Binding-site contacts:
Ligand atom C17 contacts residue MET94 of chain 1.B at 3.7 Å (hydrophobic).
Ligand atom O61 contacts residue LEU146 of chain 1.B at 3.4 Å.
Ligand atom C51 contacts residue ASP101 of chain 1.B at 3.2 Å.
Ligand atom N1 contacts residue LEU146 of chain 1.B at 3.7 Å.
Ligand atom C6 contacts residue VAL34 of chain 1.B at 3.9 Å (hydrophobic).
Ligand atom C3 contacts residue THR91 of chain 1.B at 3.8 Å.
Ligand atom N3 contacts residue LEU146 of chain 1.B at 3.5 Å.
Ligand atom C13 contacts residue GLY97 of chain 1.B at 3.4 Å.
Ligand atom C19 contacts residue MET94 of chain 1.B at 3.9 Å (hydrophobic).
Ligand atom C7 contacts residue LEU146 of chain 1.B at 3.8 Å (hydrophobic).
Ligand atom C17 contacts residue GLY97 of chain 1.B at 3.6 Å.
Ligand atom C8 contacts residue LEU146 of chain 1.B at 3.7 Å (hydrophobic).
Ligand atom C61 contacts residue CYS98 of chain 1.B at 2.8 Å (hydrophobic).
Ligand atom C21 contacts residue ASP157 of chain 1.B at 3.2 Å.
Ligand atom C51 contacts residue CYS98 of chain 1.B at 1.9 Å (hydrophobic).
Ligand atom C6 contacts residue LEU146 of chain 1.B at 3.4 Å (hydrophobic).
Ligand atom C67 contacts residue ASP101 of chain 1.B at 3.7 Å.
Ligand atom C67 contacts residue LEU100 of chain 1.B at 3.8 Å (hydrophobic).
Ligand atom C67 contacts residue CYS98 of chain 1.B at 3.2 Å (hydrophobic).
Ligand atom BRR1 contacts residue ALA46 of chain 1.B at 3.8 Å.
Ligand atom N2 contacts residue MET94 of chain 1.B at 3.5 Å (h-bond).
Ligand atom C11 contacts residue ASP101 of chain 1.B at 3.6 Å.
Ligand atom BRR1 contacts residue LYS48 of chain 1.B at 3.5 Å.
Ligand atom C61 contacts residue ALA143 of chain 1.B at 3.3 Å (hydrophobic).
Ligand atom C19 contacts residue ALA46 of chain 1.B at 3.1 Å (hydrophobic).
Ligand atom C18 contacts residue MET94 of chain 1.B at 4.0 Å (hydrophobic).
Ligand atom N1 contacts residue VAL34 of chain 1.B at 3.9 Å.
Ligand atom BRR1 contacts residue THR91 of chain 1.B at 3.5 Å.
Ligand atom N63 contacts residue ALA143 of chain 1.B at 3.7 Å.
Ligand atom C11 contacts residue CYS98 of chain 1.B at 3.0 Å (hydrophobic).
Ligand atom N63 contacts residue CYS98 of chain 1.B at 3.6 Å (h-bond).
Ligand atom O61 contacts residue CYS98 of chain 1.B at 2.7 Å.
Ligand atom C4 contacts residue VAL34 of chain 1.B at 3.8 Å (hydrophobic).
Ligand atom N3 contacts residue ALA46 of chain 1.B at 3.3 Å.
Ligand atom C19 contacts residue LEU146 of chain 1.B at 3.9 Å (hydrophobic).
Ligand atom N2 contacts residue TYR93 of chain 1.B at 4.0 Å.
Ligand atom N2 contacts residue ALA46 of chain 1.B at 4.0 Å.
Ligand atom C10 contacts residue CYS98 of chain 1.B at 3.4 Å (hydrophobic).
Ligand atom BRR1 contacts residue ILE89 of chain 1.B at 3.3 Å.
Ligand atom C20 contacts residue ASP157 of chain 1.B at 3.3 Å.

The protein below binds the small molecule below.
Small molecule (SMILES): CN(C)CC=CC(=O)Nc1ccc2ncnc(Nc3cccc(Br)c3)c2c1

Sequence of chain 1.B:
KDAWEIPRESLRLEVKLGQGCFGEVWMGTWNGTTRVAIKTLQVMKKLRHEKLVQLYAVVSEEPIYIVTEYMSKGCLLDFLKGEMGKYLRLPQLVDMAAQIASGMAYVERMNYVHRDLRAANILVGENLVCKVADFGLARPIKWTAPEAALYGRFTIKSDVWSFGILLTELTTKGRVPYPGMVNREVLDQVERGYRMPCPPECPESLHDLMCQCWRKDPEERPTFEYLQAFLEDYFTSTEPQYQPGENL